Binding-site contacts:
Ligand atom C1 contacts residue LEU44 of chain 1.A at 4.1 Å (hydrophobic).
Ligand atom C2 contacts residue GLU54 of chain 1.A at 3.7 Å.
Ligand atom F contacts residue GLU113 of chain 1.A at 4.2 Å.
Ligand atom C10 contacts residue ILE173 of chain 1.A at 4.2 Å (hydrophobic).
Ligand atom C7 contacts residue MET162 of chain 1.A at 3.9 Å (hydrophobic).
Ligand atom C11 contacts residue VAL65 of chain 1.A at 3.9 Å (hydrophobic).
Ligand atom C3 contacts residue HIS114 of chain 1.A at 4.0 Å.
Ligand atom C5 contacts residue ASN117 of chain 1.A at 3.9 Å.
Ligand atom F contacts residue ILE94 of chain 1.A at 3.8 Å.
Ligand atom C12 contacts residue VAL115 of chain 1.A at 3.4 Å (hydrophobic).
Ligand atom C7 contacts residue VAL115 of chain 1.A at 4.2 Å (hydrophobic).
Ligand atom C8 contacts residue MET162 of chain 1.A at 4.2 Å (hydrophobic).
Ligand atom C12 contacts residue MET162 of chain 1.A at 3.8 Å (hydrophobic).
Ligand atom C2 contacts residue HIS114 of chain 1.A at 4.2 Å.
Ligand atom C1 contacts residue ASN117 of chain 1.A at 4.2 Å.
Ligand atom C3 contacts residue LEU44 of chain 1.A at 3.8 Å (hydrophobic).
Ligand atom C10 contacts residue VAL65 of chain 1.A at 3.8 Å (hydrophobic).
Ligand atom C10 contacts residue TFA1 of chain 1.J at 3.3 Å.
Ligand atom C6 contacts residue ASN117 of chain 1.A at 4.0 Å.
Ligand atom C4 contacts residue ASN117 of chain 1.A at 4.2 Å.
Ligand atom C12 contacts residue VAL65 of chain 1.A at 4.0 Å (hydrophobic).
Ligand atom C8 contacts residue LEU44 of chain 1.A at 4.0 Å (hydrophobic).
Ligand atom CL contacts residue ASN117 of chain 1.A at 4.0 Å.
Ligand atom C2 contacts residue ASN117 of chain 1.A at 4.2 Å.
Ligand atom C7 contacts residue LEU44 of chain 1.A at 4.1 Å (hydrophobic).
Ligand atom C4 contacts residue VAL115 of chain 1.A at 4.0 Å (hydrophobic).
Ligand atom F contacts residue VAL115 of chain 1.A at 3.5 Å.
Ligand atom C contacts residue ARG42 of chain 1.A at 3.9 Å.
Ligand atom F contacts residue MET162 of chain 1.A at 3.7 Å.
Ligand atom C9 contacts residue TFA1 of chain 1.J at 3.2 Å.
Ligand atom C11 contacts residue MET162 of chain 1.A at 3.7 Å (hydrophobic).
Ligand atom C3 contacts residue VAL115 of chain 1.A at 3.4 Å (hydrophobic).
Ligand atom C4 contacts residue LEU44 of chain 1.A at 3.8 Å (hydrophobic).
Ligand atom C10 contacts residue MET162 of chain 1.A at 4.1 Å (hydrophobic).
Ligand atom C9 contacts residue VAL65 of chain 1.A at 3.8 Å (hydrophobic).
Ligand atom C9 contacts residue VAL52 of chain 1.A at 4.1 Å (hydrophobic).
Ligand atom N contacts residue ASN117 of chain 1.A at 2.9 Å (h-bond).
Ligand atom C contacts residue ASN117 of chain 1.A at 4.0 Å.
Ligand atom C2 contacts residue VAL115 of chain 1.A at 3.9 Å (hydrophobic).
Ligand atom CL contacts residue MET162 of chain 1.A at 3.6 Å.

Sequence of chain 1.A:
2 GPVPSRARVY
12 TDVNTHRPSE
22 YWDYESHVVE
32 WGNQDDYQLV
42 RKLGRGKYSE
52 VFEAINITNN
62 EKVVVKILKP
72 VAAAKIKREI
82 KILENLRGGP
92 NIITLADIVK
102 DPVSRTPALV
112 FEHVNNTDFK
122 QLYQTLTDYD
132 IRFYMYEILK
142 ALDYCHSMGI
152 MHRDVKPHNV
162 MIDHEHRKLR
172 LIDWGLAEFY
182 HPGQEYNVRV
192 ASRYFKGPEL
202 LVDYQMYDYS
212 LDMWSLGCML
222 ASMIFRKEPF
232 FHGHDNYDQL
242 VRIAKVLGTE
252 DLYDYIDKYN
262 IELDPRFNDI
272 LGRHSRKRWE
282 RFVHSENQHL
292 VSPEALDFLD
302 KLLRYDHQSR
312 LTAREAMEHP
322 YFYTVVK

A small-molecule ligand and the protein it binds are described below.
Small molecule (SMILES): NCc1ccc(-c2cccc(F)c2)c(Cl)c1